Sequence of chain 1.A:
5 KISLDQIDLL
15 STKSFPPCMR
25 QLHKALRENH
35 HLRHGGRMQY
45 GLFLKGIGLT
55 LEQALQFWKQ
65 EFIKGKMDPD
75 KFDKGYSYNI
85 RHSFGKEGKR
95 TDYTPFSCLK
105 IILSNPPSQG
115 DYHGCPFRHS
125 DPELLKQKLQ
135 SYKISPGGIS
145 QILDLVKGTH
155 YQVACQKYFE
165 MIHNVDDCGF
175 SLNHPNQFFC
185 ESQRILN

This protein binds this small molecule.
Small molecule (SMILES): Nc1ccn([C@@H]2O[C@H](CO[P](=O)(O)O[C@H]3[C@@H](O)[C@H](n4cnc5c(=O)nc(N)[nH]c54)O[C@@H]3CO[P](=O)(O)O[C@H]3[C@@H](O)[C@H](n4cnc5c(=O)nc(N)[nH]c54)O[C@@H]3CO[P](=O)(O)O[C@H]3[C@@H](O)[C@H](n4ccc(N)nc4=O)O[C@@H]3CO[P](=O)(O)O[C@H]3[C@@H](O)[C@H](n4cnc5c(=O)nc(N)[nH]c54)O[C@@H]3CO[P](=O)(O)O[C@H]3[C@@H](O)[C@H](n4cnc5c(=O)[nH]c(N)nc54)O[C@@H]3CO[P](=O)(O)O[P](=O)(O)OP(=O)(O)O)[C@@H](O)[C@H]2O)c(=O)n1

Binding-site contacts:
Ligand atom PB contacts residue MG1 of chain 1.I at 4.0 Å.
Ligand atom O3B contacts residue ARG41 of chain 1.A at 3.6 Å (salt-bridge).
Ligand atom O3B contacts residue ARG37 of chain 1.A at 3.8 Å.
Ligand atom O1B contacts residue ARG41 of chain 1.A at 3.2 Å (salt-bridge).
Ligand atom O2G contacts residue TYR80 of chain 1.A at 3.6 Å (h-bond).
Ligand atom PA contacts residue MG1 of chain 1.I at 4.1 Å.
Ligand atom N2 contacts residue HIS38 of chain 1.A at 4.2 Å.
Ligand atom O3G contacts residue MG1 of chain 1.I at 4.1 Å.
Ligand atom PB contacts residue ARG41 of chain 1.A at 4.1 Å.
Ligand atom PB contacts residue ARG37 of chain 1.A at 3.9 Å.
Ligand atom O3G contacts residue TYR80 of chain 1.A at 3.1 Å (h-bond).
Ligand atom C8 contacts residue HIS38 of chain 1.A at 3.6 Å.
Ligand atom O2B contacts residue HIS38 of chain 1.A at 3.3 Å (h-bond).
Ligand atom O6 contacts residue ASN83 of chain 1.A at 4.0 Å.
Ligand atom N3 contacts residue HIS38 of chain 1.A at 3.4 Å (h-bond).
Ligand atom N7 contacts residue HIS38 of chain 1.A at 3.6 Å.
Ligand atom O4' contacts residue HIS38 of chain 1.A at 3.5 Å.
Ligand atom O2A contacts residue MG1 of chain 1.I at 2.8 Å.
Ligand atom C4 contacts residue HIS38 of chain 1.A at 3.3 Å.
Ligand atom PG contacts residue ARG41 of chain 1.A at 3.9 Å.
Ligand atom N9 contacts residue HIS38 of chain 1.A at 3.4 Å.
Ligand atom N7 contacts residue ARG41 of chain 1.A at 4.1 Å.
Ligand atom PG contacts residue TYR80 of chain 1.A at 3.9 Å.
Ligand atom O3G contacts residue LEU36 of chain 1.A at 4.2 Å.
Ligand atom O3B contacts residue MG1 of chain 1.I at 4.2 Å.
Ligand atom O3A contacts residue ARG37 of chain 1.A at 4.0 Å.
Ligand atom O1G contacts residue HIS35 of chain 1.A at 3.5 Å (h-bond).
Ligand atom N1 contacts residue HIS38 of chain 1.A at 3.7 Å.
Ligand atom O3G contacts residue ARG41 of chain 1.A at 3.1 Å (salt-bridge).
Ligand atom O2B contacts residue ARG37 of chain 1.A at 3.1 Å (salt-bridge).
Ligand atom C5' contacts residue ARG37 of chain 1.A at 3.8 Å.
Ligand atom C6 contacts residue HIS38 of chain 1.A at 3.8 Å.
Ligand atom O2G contacts residue MG1 of chain 1.I at 2.4 Å.
Ligand atom C1' contacts residue HIS38 of chain 1.A at 3.7 Å.
Ligand atom PG contacts residue HIS35 of chain 1.A at 3.6 Å.
Ligand atom C5 contacts residue HIS38 of chain 1.A at 3.3 Å.
Ligand atom O1B contacts residue MG1 of chain 1.I at 2.9 Å.
Ligand atom PG contacts residue MG1 of chain 1.I at 3.7 Å.
Ligand atom C2 contacts residue HIS38 of chain 1.A at 3.5 Å.
Ligand atom O3G contacts residue HIS35 of chain 1.A at 2.6 Å (h-bond).